Sequence of chain 1.C:
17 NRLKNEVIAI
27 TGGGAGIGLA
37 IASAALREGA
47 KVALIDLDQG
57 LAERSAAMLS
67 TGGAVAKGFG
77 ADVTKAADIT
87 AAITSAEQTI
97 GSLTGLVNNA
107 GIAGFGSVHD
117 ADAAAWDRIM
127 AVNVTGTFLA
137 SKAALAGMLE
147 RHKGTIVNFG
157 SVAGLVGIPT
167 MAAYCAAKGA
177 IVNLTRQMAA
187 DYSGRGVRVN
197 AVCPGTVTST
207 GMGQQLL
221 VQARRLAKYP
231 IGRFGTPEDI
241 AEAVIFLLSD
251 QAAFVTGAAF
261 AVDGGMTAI

A small-molecule ligand and the protein it binds are described below.
Small molecule (SMILES): C[C@H](O)CSCCS(=O)(=O)O

Binding-site contacts:
Ligand atom SAH contacts residue TYR170 of chain 1.C at 4.2 Å.
Ligand atom CAF contacts residue TYR229 of chain 1.C at 3.9 Å (hydrophobic).
Ligand atom SAE contacts residue THR202 of chain 1.C at 3.3 Å (h-bond).
Ligand atom SAH contacts residue ALA159 of chain 1.C at 3.9 Å.
Ligand atom CAG contacts residue THR202 of chain 1.C at 3.8 Å.
Ligand atom SAH contacts residue MET167 of chain 1.C at 4.1 Å.
Ligand atom OAC contacts residue SER157 of chain 1.C at 2.5 Å (h-bond).
Ligand atom CAJ contacts residue NAI1 of chain 1.I at 3.3 Å.
Ligand atom OAL contacts residue VAL158 of chain 1.C at 4.4 Å.
Ligand atom CAK contacts residue NAI1 of chain 1.I at 4.1 Å.
Ligand atom CAK contacts residue LEU212 of chain 1.C at 3.4 Å (hydrophobic).
Ligand atom OAL contacts residue MET266 of chain 1.C at 3.6 Å.
Ligand atom OAB contacts residue THR202 of chain 1.C at 2.6 Å (h-bond).
Ligand atom CAF contacts residue THR202 of chain 1.C at 3.2 Å.
Ligand atom OAD contacts residue ILE164 of chain 1.C at 3.9 Å.
Ligand atom CAG contacts residue ILE164 of chain 1.C at 4.1 Å (hydrophobic).
Ligand atom CAI contacts residue THR202 of chain 1.C at 3.8 Å.
Ligand atom CAI contacts residue SER157 of chain 1.C at 4.0 Å.
Ligand atom OAC contacts residue TYR170 of chain 1.C at 2.7 Å (h-bond).
Ligand atom SAE contacts residue TYR229 of chain 1.C at 3.6 Å.
Ligand atom OAL contacts residue TYR229 of chain 1.C at 2.8 Å (h-bond).
Ligand atom CAK contacts residue MET208 of chain 1.C at 3.8 Å (hydrophobic).
Ligand atom OAB contacts residue TYR229 of chain 1.C at 3.7 Å.
Ligand atom CAK contacts residue TYR170 of chain 1.C at 3.3 Å (hydrophobic).
Ligand atom OAC contacts residue NAI1 of chain 1.I at 3.1 Å.
Ligand atom CAI contacts residue NAI1 of chain 1.I at 4.1 Å.
Ligand atom OAD contacts residue LYS228 of chain 1.C at 4.5 Å.
Ligand atom SAH contacts residue SER157 of chain 1.C at 4.3 Å.
Ligand atom SAE contacts residue ARG225 of chain 1.C at 4.4 Å.
Ligand atom OAB contacts residue ARG225 of chain 1.C at 3.2 Å.
Ligand atom CAJ contacts residue SER157 of chain 1.C at 3.7 Å.
Ligand atom CAJ contacts residue TYR170 of chain 1.C at 3.5 Å (hydrophobic).
Ligand atom OAL contacts residue THR202 of chain 1.C at 3.8 Å.
Ligand atom CAF contacts residue ILE164 of chain 1.C at 4.0 Å (hydrophobic).
Ligand atom CAF contacts residue VAL158 of chain 1.C at 3.6 Å (hydrophobic).
Ligand atom SAH contacts residue ILE164 of chain 1.C at 4.5 Å.
Ligand atom OAC contacts residue ALA159 of chain 1.C at 4.2 Å.
Ligand atom SAE contacts residue ILE164 of chain 1.C at 4.5 Å.